The small molecule below binds the protein below.
Small molecule (SMILES): N#CCC(=O)N1CCC[C@@H](n2cnc3cnc4[nH]ccc4c32)C1

Sequence of chain 1.A:
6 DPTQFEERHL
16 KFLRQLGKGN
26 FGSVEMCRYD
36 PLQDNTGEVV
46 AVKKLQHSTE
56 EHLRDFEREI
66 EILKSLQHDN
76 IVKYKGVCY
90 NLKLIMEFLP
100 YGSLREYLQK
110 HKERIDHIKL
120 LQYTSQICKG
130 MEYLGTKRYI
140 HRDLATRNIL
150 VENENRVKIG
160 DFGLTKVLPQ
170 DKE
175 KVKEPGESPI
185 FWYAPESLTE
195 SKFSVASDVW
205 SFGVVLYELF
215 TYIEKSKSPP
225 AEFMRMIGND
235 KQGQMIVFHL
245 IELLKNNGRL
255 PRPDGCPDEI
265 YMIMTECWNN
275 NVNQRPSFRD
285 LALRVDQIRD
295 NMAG

Binding-site contacts:
Ligand atom C5 contacts residue LEU21 of chain 1.A at 3.7 Å (hydrophobic).
Ligand atom C10 contacts residue ASP160 of chain 1.A at 3.7 Å.
Ligand atom C15 contacts residue ASP160 of chain 1.A at 3.8 Å.
Ligand atom C11 contacts residue ASN147 of chain 1.A at 3.7 Å.
Ligand atom O contacts residue GLY22 of chain 1.A at 2.9 Å.
Ligand atom N5 contacts residue GLY24 of chain 1.A at 3.5 Å (h-bond).
Ligand atom O contacts residue VAL29 of chain 1.A at 3.0 Å.
Ligand atom N2 contacts residue GLY101 of chain 1.A at 3.8 Å.
Ligand atom C2 contacts residue GLU96 of chain 1.A at 3.8 Å.
Ligand atom C14 contacts residue ASP160 of chain 1.A at 3.6 Å.
Ligand atom C4 contacts residue LEU149 of chain 1.A at 3.3 Å (hydrophobic).
Ligand atom C6 contacts residue LEU98 of chain 1.A at 3.4 Å (hydrophobic).
Ligand atom C2 contacts residue LEU149 of chain 1.A at 3.6 Å (hydrophobic).
Ligand atom C6 contacts residue LEU149 of chain 1.A at 3.8 Å (hydrophobic).
Ligand atom N5 contacts residue SER28 of chain 1.A at 3.4 Å (h-bond).
Ligand atom N contacts residue ALA46 of chain 1.A at 3.3 Å.
Ligand atom C1 contacts residue MET95 of chain 1.A at 3.6 Å (hydrophobic).
Ligand atom C6 contacts residue PHE97 of chain 1.A at 3.7 Å (hydrophobic).
Ligand atom C1 contacts residue ALA46 of chain 1.A at 3.6 Å (hydrophobic).
Ligand atom C2 contacts residue ALA46 of chain 1.A at 3.6 Å (hydrophobic).
Ligand atom C15 contacts residue VAL29 of chain 1.A at 3.7 Å (hydrophobic).
Ligand atom C13 contacts residue GLY22 of chain 1.A at 3.7 Å.
Ligand atom C15 contacts residue LYS23 of chain 1.A at 3.8 Å.
Ligand atom N contacts residue GLU96 of chain 1.A at 2.8 Å (salt-bridge).
Ligand atom N2 contacts residue LEU149 of chain 1.A at 3.7 Å.
Ligand atom O contacts residue LYS23 of chain 1.A at 3.4 Å (salt-bridge).
Ligand atom N1 contacts residue LEU98 of chain 1.A at 3.0 Å (h-bond).
Ligand atom N3 contacts residue LEU149 of chain 1.A at 3.6 Å.
Ligand atom N5 contacts residue GLY27 of chain 1.A at 3.1 Å.
Ligand atom C13 contacts residue VAL29 of chain 1.A at 3.4 Å (hydrophobic).
Ligand atom C contacts residue LEU149 of chain 1.A at 3.7 Å (hydrophobic).
Ligand atom C9 contacts residue LEU149 of chain 1.A at 3.6 Å (hydrophobic).
Ligand atom C1 contacts residue GLU96 of chain 1.A at 3.6 Å.
Ligand atom N5 contacts residue LYS48 of chain 1.A at 3.6 Å.
Ligand atom C1 contacts residue LEU149 of chain 1.A at 3.8 Å (hydrophobic).
Ligand atom C7 contacts residue LEU21 of chain 1.A at 3.8 Å (hydrophobic).
Ligand atom N contacts residue LEU149 of chain 1.A at 3.7 Å.
Ligand atom N1 contacts residue PHE97 of chain 1.A at 3.7 Å.
Ligand atom C3 contacts residue LEU149 of chain 1.A at 3.6 Å (hydrophobic).
Ligand atom C5 contacts residue LEU149 of chain 1.A at 3.4 Å (hydrophobic).